Binding-site contacts:
Ligand atom O contacts residue ARG49 of chain 4.C at 3.0 Å (salt-bridge).
Ligand atom C contacts residue ARG49 of chain 4.C at 3.5 Å.
Ligand atom O contacts residue ILE54 of chain 4.C at 3.4 Å.
Ligand atom N contacts residue ARG49 of chain 4.C at 3.5 Å (salt-bridge).
Ligand atom CA contacts residue ARG49 of chain 4.C at 3.7 Å.
Ligand atom CA contacts residue ILE54 of chain 4.C at 3.7 Å (hydrophobic).
Ligand atom CB contacts residue ILE39 of chain 4.C at 3.7 Å (hydrophobic).
Ligand atom CG2 contacts residue MET259 of chain 4.C at 3.7 Å (hydrophobic).
Ligand atom O contacts residue ILE39 of chain 4.C at 3.5 Å.
Ligand atom NH1 contacts residue ASP228 of chain 4.C at 3.2 Å (salt-bridge).
Ligand atom CD1 contacts residue PRO57 of chain 4.C at 3.6 Å (hydrophobic).
Ligand atom O contacts residue ARG43 of chain 4.C at 2.9 Å (salt-bridge).
Ligand atom N contacts residue ARG49 of chain 4.C at 3.5 Å (salt-bridge).
Ligand atom N contacts residue ARG49 of chain 4.C at 3.7 Å.
Ligand atom CB contacts residue ARG49 of chain 4.C at 3.7 Å.
Ligand atom NH2 contacts residue THR246 of chain 4.C at 2.8 Å (h-bond).
Ligand atom NH1 contacts residue THR246 of chain 4.C at 3.5 Å.
Ligand atom OG1 contacts residue MET259 of chain 4.C at 2.6 Å (h-bond).
Ligand atom N contacts residue ASP258 of chain 4.C at 2.9 Å (salt-bridge).
Ligand atom OG1 contacts residue ASP258 of chain 4.C at 3.5 Å.
Ligand atom CA contacts residue ASP258 of chain 4.C at 3.3 Å.
Ligand atom C contacts residue ILE54 of chain 4.C at 3.7 Å (hydrophobic).
Ligand atom NE contacts residue ASP53 of chain 4.C at 3.6 Å (salt-bridge).
Ligand atom NH1 contacts residue ARG50 of chain 4.C at 3.7 Å.
Ligand atom N contacts residue ASP258 of chain 4.C at 3.7 Å.
Ligand atom C contacts residue ILE39 of chain 4.C at 3.6 Å (hydrophobic).
Ligand atom CB contacts residue MET259 of chain 4.C at 3.5 Å (hydrophobic).
Ligand atom NH2 contacts residue ASP228 of chain 4.C at 2.4 Å (salt-bridge).
Ligand atom CZ contacts residue ASP228 of chain 4.C at 3.2 Å.
Ligand atom CG2 contacts residue ALA42 of chain 4.C at 3.7 Å (hydrophobic).
Ligand atom O contacts residue ARG50 of chain 4.C at 3.7 Å.
Ligand atom CB contacts residue ARG49 of chain 4.C at 3.6 Å.
Ligand atom NH1 contacts residue ILE51 of chain 4.C at 3.5 Å (h-bond).
Ligand atom C contacts residue ASP258 of chain 4.C at 3.7 Å.
Ligand atom CD contacts residue ASP53 of chain 4.C at 3.3 Å.
Ligand atom N contacts residue ASP258 of chain 4.C at 3.2 Å (salt-bridge).
Ligand atom N contacts residue ASP258 of chain 4.C at 3.3 Å (salt-bridge).
Ligand atom CD2 contacts residue ARG43 of chain 4.C at 3.7 Å.
Ligand atom O contacts residue ARG43 of chain 4.C at 3.3 Å (salt-bridge).
Ligand atom CB contacts residue ASP258 of chain 4.C at 3.7 Å.

Sequence of chain 4.C:
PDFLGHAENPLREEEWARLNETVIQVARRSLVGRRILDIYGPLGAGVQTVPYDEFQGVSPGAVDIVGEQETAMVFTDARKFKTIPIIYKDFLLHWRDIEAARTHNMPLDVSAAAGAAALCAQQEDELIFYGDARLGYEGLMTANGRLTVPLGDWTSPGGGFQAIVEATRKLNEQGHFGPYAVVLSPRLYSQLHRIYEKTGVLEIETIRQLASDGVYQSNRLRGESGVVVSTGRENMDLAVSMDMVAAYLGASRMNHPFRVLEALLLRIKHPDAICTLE

The protein below binds the small molecule below.
Small molecule (SMILES): CC(C)C[C@H](NC(=O)CN)C(=O)N[C@H](C(=O)N[C@H](C(=O)NCC(=O)N[C@@H](CO)C(=O)N[C@@H](CC(C)C)C(=O)N[C@@H](CCCN=C(N)N)C(=O)NCC=O)C(C)C)[C@@H](C)O